Sequence of chain 1.A:
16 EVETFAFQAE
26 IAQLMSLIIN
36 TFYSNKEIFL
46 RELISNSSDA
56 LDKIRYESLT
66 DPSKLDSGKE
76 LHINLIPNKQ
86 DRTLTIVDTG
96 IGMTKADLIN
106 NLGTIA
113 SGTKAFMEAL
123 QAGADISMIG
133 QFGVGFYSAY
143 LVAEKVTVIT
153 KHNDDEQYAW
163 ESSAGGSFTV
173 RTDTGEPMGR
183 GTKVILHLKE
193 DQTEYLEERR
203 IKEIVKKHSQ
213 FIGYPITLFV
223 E

This protein binds this small molecule.
Small molecule (SMILES): COc1cc(Cl)c(-c2nc(SCC(=O)N(C)C)nc3[nH]cc(C#N)c23)cc1OC

Binding-site contacts:
Ligand atom C19 contacts residue LYS58 of chain 1.A at 3.8 Å.
Ligand atom C2 contacts residue LEU107 of chain 1.A at 3.9 Å (hydrophobic).
Ligand atom N3 contacts residue THR184 of chain 1.A at 3.6 Å.
Ligand atom C5 contacts residue ASN51 of chain 1.A at 3.6 Å.
Ligand atom N4 contacts residue ASN51 of chain 1.A at 3.2 Å (h-bond).
Ligand atom N3 contacts residue ASP93 of chain 1.A at 2.6 Å (salt-bridge).
Ligand atom C15 contacts residue MET98 of chain 1.A at 3.4 Å (hydrophobic).
Ligand atom N4 contacts residue PHE138 of chain 1.A at 3.4 Å.
Ligand atom C12 contacts residue ASN51 of chain 1.A at 3.5 Å.
Ligand atom C4 contacts residue ASN51 of chain 1.A at 3.7 Å.
Ligand atom C8 contacts residue ALA55 of chain 1.A at 3.8 Å (hydrophobic).
Ligand atom C18 contacts residue ASN106 of chain 1.A at 3.6 Å.
Ligand atom CL contacts residue PHE138 of chain 1.A at 3.8 Å.
Ligand atom C10 contacts residue THR184 of chain 1.A at 3.8 Å.
Ligand atom C17 contacts residue PHE138 of chain 1.A at 3.7 Å (hydrophobic).
Ligand atom N2 contacts residue ALA55 of chain 1.A at 3.3 Å.
Ligand atom O2 contacts residue PHE138 of chain 1.A at 3.4 Å.
Ligand atom C15 contacts residue GLY97 of chain 1.A at 3.9 Å.
Ligand atom S contacts residue GLY97 of chain 1.A at 3.6 Å.
Ligand atom C14 contacts residue ASN51 of chain 1.A at 3.8 Å.
Ligand atom S contacts residue ILE96 of chain 1.A at 3.7 Å.
Ligand atom N1 contacts residue MET98 of chain 1.A at 3.7 Å.
Ligand atom S contacts residue MET98 of chain 1.A at 3.7 Å.
Ligand atom C16 contacts residue LYS58 of chain 1.A at 3.5 Å.
Ligand atom C17 contacts residue ASN106 of chain 1.A at 3.2 Å.
Ligand atom N2 contacts residue THR184 of chain 1.A at 3.5 Å (h-bond).
Ligand atom CL contacts residue MET98 of chain 1.A at 3.7 Å.
Ligand atom C17 contacts residue TYR139 of chain 1.A at 3.7 Å (hydrophobic).
Ligand atom C11 contacts residue SER52 of chain 1.A at 3.6 Å.
Ligand atom S contacts residue ALA55 of chain 1.A at 3.7 Å.
Ligand atom C1 contacts residue PHE138 of chain 1.A at 3.5 Å (hydrophobic).
Ligand atom C6 contacts residue PHE138 of chain 1.A at 3.6 Å (hydrophobic).
Ligand atom C13 contacts residue ASN51 of chain 1.A at 3.2 Å.
Ligand atom N4 contacts residue LEU48 of chain 1.A at 3.5 Å.
Ligand atom O3 contacts residue LYS58 of chain 1.A at 2.9 Å (salt-bridge).
Ligand atom N3 contacts residue SER52 of chain 1.A at 3.7 Å.
Ligand atom C1 contacts residue LEU107 of chain 1.A at 3.6 Å (hydrophobic).
Ligand atom C10 contacts residue ASP93 of chain 1.A at 3.7 Å.
Ligand atom C11 contacts residue ASP93 of chain 1.A at 3.5 Å.
Ligand atom O3 contacts residue ALA55 of chain 1.A at 3.8 Å.